Binding-site contacts:
Ligand atom O5 contacts residue THR30 of chain 1.A at 4.3 Å.
Ligand atom C4 contacts residue ASN28 of chain 1.A at 4.2 Å.
Ligand atom C7 contacts residue VAL319 of chain 1.A at 3.8 Å (hydrophobic).
Ligand atom C2 contacts residue ASN28 of chain 1.A at 2.5 Å.
Ligand atom C1 contacts residue HIS31 of chain 1.A at 4.3 Å.
Ligand atom C1 contacts residue ASN28 of chain 1.A at 1.4 Å.
Ligand atom O7 contacts residue ASN28 of chain 1.A at 4.3 Å.
Ligand atom C7 contacts residue ASN28 of chain 1.A at 3.4 Å.
Ligand atom O6 contacts residue HIS31 of chain 1.A at 3.3 Å.
Ligand atom C8 contacts residue ASN28 of chain 1.A at 3.4 Å.
Ligand atom C1 contacts residue VAL319 of chain 1.A at 4.5 Å (hydrophobic).
Ligand atom C6 contacts residue HIS31 of chain 1.A at 4.1 Å.
Ligand atom N2 contacts residue VAL319 of chain 1.A at 4.0 Å.
Ligand atom C3 contacts residue ASN28 of chain 1.A at 3.8 Å.
Ligand atom C8 contacts residue GLU25 of chain 1.A at 3.5 Å.
Ligand atom C5 contacts residue THR30 of chain 1.A at 4.1 Å.
Ligand atom N2 contacts residue ASN28 of chain 1.A at 2.9 Å (h-bond).
Ligand atom C5 contacts residue ASN28 of chain 1.A at 3.7 Å.
Ligand atom O5 contacts residue HIS31 of chain 1.A at 3.4 Å.
Ligand atom C5 contacts residue HIS31 of chain 1.A at 4.5 Å.
Ligand atom C6 contacts residue THR30 of chain 1.A at 4.1 Å.
Ligand atom O7 contacts residue ASP321 of chain 1.A at 4.5 Å.
Ligand atom O7 contacts residue VAL319 of chain 1.A at 3.5 Å.
Ligand atom O5 contacts residue ASN28 of chain 1.A at 2.4 Å (h-bond).

This small molecule binds to this protein.
Small molecule (SMILES): CC(=O)N[C@@H]1[C@@H](O)[C@H](O)[C@@H](CO)O[C@H]1O

Sequence of chain 1.A:
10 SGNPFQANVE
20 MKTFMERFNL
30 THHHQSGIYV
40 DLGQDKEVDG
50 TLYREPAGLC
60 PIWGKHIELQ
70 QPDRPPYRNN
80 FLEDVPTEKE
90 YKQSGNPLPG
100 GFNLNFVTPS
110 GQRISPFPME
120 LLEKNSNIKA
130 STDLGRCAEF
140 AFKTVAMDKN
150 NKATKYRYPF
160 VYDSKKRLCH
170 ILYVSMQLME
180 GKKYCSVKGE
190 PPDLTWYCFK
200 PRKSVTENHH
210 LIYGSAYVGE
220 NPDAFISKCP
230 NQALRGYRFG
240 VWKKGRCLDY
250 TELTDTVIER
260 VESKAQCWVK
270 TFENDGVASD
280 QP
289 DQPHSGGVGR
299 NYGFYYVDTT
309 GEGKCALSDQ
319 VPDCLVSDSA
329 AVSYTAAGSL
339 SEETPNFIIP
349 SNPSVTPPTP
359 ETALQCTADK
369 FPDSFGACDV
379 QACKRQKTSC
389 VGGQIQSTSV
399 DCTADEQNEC